Binding-site contacts:
Ligand atom O26 contacts residue LEU49 of chain 1.J at 3.6 Å.
Ligand atom O24 contacts residue TYR61 of chain 1.I at 3.2 Å (h-bond).
Ligand atom C21 contacts residue TYR61 of chain 1.I at 3.6 Å (hydrophobic).
Ligand atom C11 contacts residue HIS83 of chain 1.J at 3.6 Å.
Ligand atom C07 contacts residue ILE91 of chain 1.I at 3.8 Å (hydrophobic).
Ligand atom F33 contacts residue PHE50 of chain 1.J at 3.5 Å.
Ligand atom C35 contacts residue ALA53 of chain 1.J at 3.4 Å (hydrophobic).
Ligand atom C35 contacts residue ASP27 of chain 1.I at 3.5 Å.
Ligand atom C02 contacts residue TYR61 of chain 1.I at 3.9 Å (hydrophobic).
Ligand atom O19 contacts residue MET190 of chain 1.I at 3.6 Å.
Ligand atom C31 contacts residue LEU24 of chain 1.I at 3.8 Å (hydrophobic).
Ligand atom C05 contacts residue TYR61 of chain 1.I at 3.9 Å (hydrophobic).
Ligand atom C18 contacts residue TYR61 of chain 1.I at 3.8 Å (hydrophobic).
Ligand atom C30 contacts residue ILE29 of chain 1.I at 3.9 Å (hydrophobic).
Ligand atom N06 contacts residue TYR61 of chain 1.I at 3.7 Å.
Ligand atom C17 contacts residue ILE29 of chain 1.I at 3.9 Å (hydrophobic).
Ligand atom C16 contacts residue TYR63 of chain 1.I at 3.8 Å (hydrophobic).
Ligand atom F33 contacts residue ARG23 of chain 1.I at 3.4 Å.
Ligand atom C16 contacts residue LEU49 of chain 1.J at 3.9 Å (hydrophobic).
Ligand atom C08 contacts residue ILE91 of chain 1.I at 3.9 Å (hydrophobic).
Ligand atom C28 contacts residue ALA53 of chain 1.J at 4.0 Å (hydrophobic).
Ligand atom C12 contacts residue HIS83 of chain 1.J at 3.8 Å.
Ligand atom C29 contacts residue ALA53 of chain 1.J at 3.6 Å (hydrophobic).
Ligand atom C34 contacts residue ARG23 of chain 1.I at 3.7 Å.
Ligand atom N03 contacts residue TYR61 of chain 1.I at 3.8 Å.
Ligand atom C23 contacts residue TYR61 of chain 1.I at 3.5 Å (hydrophobic).
Ligand atom C34 contacts residue ALA53 of chain 1.J at 3.8 Å (hydrophobic).
Ligand atom C05 contacts residue ILE29 of chain 1.I at 4.0 Å (hydrophobic).
Ligand atom C14 contacts residue ILE93 of chain 1.I at 3.6 Å (hydrophobic).
Ligand atom C30 contacts residue LEU49 of chain 1.J at 3.8 Å (hydrophobic).
Ligand atom C13 contacts residue ILE93 of chain 1.I at 3.5 Å (hydrophobic).
Ligand atom F33 contacts residue LEU24 of chain 1.I at 3.5 Å.
Ligand atom C15 contacts residue LEU49 of chain 1.J at 3.8 Å (hydrophobic).
Ligand atom C22 contacts residue TYR61 of chain 1.I at 3.7 Å (hydrophobic).
Ligand atom C10 contacts residue ILE91 of chain 1.I at 3.6 Å (hydrophobic).
Ligand atom C15 contacts residue TYR63 of chain 1.I at 3.9 Å (hydrophobic).
Ligand atom N20 contacts residue ILE29 of chain 1.I at 3.8 Å.
Ligand atom C15 contacts residue VAL45 of chain 1.J at 3.8 Å (hydrophobic).
Ligand atom C12 contacts residue ILE93 of chain 1.I at 3.8 Å (hydrophobic).
Ligand atom C34 contacts residue ASP27 of chain 1.I at 3.8 Å.

Sequence of chain 1.J:
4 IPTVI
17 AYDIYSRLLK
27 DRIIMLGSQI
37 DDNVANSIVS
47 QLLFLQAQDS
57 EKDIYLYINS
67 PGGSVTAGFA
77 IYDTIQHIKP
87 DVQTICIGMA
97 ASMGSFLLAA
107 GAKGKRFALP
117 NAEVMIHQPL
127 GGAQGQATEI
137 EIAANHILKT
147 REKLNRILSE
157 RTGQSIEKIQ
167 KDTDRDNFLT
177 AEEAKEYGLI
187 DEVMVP

Sequence of chain 1.I:
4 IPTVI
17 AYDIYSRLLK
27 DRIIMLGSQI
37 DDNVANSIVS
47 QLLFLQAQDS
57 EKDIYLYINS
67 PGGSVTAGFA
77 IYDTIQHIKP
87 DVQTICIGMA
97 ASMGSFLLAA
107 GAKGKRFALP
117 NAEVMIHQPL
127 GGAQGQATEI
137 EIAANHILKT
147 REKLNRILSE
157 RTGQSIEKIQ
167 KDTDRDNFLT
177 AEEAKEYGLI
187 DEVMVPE

This small molecule binds to this protein.
Small molecule (SMILES): C[C@H]1C(=O)N(Cc2cccc3ccccc23)C[C@@H]2N(C(=O)NCc3ccc(F)cc3)CCC(=O)N21